The protein below binds the small molecule below.
Small molecule (SMILES): CC1(C)N=C(N)N=C(N)N1c1ccc(Cl)cc1

Sequence of chain 1.A:
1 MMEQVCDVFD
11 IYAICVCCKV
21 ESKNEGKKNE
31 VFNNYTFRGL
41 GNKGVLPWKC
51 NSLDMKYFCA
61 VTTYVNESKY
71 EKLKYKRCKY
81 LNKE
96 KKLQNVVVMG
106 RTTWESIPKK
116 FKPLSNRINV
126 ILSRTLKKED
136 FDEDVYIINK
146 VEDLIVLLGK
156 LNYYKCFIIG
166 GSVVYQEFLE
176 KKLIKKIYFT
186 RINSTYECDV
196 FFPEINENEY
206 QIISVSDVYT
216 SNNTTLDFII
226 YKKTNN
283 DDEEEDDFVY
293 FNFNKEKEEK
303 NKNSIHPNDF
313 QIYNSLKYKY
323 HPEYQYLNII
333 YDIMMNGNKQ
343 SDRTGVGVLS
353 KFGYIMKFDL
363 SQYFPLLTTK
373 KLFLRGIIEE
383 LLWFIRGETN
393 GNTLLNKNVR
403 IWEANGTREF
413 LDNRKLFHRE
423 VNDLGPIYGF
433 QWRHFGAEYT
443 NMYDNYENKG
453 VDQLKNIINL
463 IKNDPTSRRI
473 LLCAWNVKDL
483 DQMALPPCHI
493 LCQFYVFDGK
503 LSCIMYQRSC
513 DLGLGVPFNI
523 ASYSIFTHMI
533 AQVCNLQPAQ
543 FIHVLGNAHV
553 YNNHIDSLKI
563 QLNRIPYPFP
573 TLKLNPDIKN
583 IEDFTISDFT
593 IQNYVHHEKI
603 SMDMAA

Binding-site contacts:
Ligand atom N7 contacts residue ILE14 of chain 1.A at 4.0 Å.
Ligand atom C14 contacts residue THR108 of chain 1.A at 3.9 Å.
Ligand atom C12 contacts residue NDP1 of chain 1.D at 3.5 Å.
Ligand atom C9 contacts residue ASP54 of chain 1.A at 3.5 Å.
Ligand atom CL17 contacts residue ILE112 of chain 1.A at 3.3 Å.
Ligand atom C9 contacts residue LEU46 of chain 1.A at 3.8 Å (hydrophobic).
Ligand atom C13 contacts residue NDP1 of chain 1.D at 3.9 Å.
Ligand atom C10 contacts residue PHE58 of chain 1.A at 3.6 Å (hydrophobic).
Ligand atom N3 contacts residue PHE58 of chain 1.A at 3.6 Å.
Ligand atom C15 contacts residue PHE58 of chain 1.A at 3.9 Å (hydrophobic).
Ligand atom C2 contacts residue CYS15 of chain 1.A at 3.8 Å (hydrophobic).
Ligand atom N3 contacts residue ILE14 of chain 1.A at 3.4 Å (h-bond).
Ligand atom N1 contacts residue ASP54 of chain 1.A at 2.7 Å (salt-bridge).
Ligand atom C15 contacts residue ILE164 of chain 1.A at 3.6 Å (hydrophobic).
Ligand atom CL17 contacts residue THR108 of chain 1.A at 3.4 Å.
Ligand atom N3 contacts residue CYS15 of chain 1.A at 3.4 Å.
Ligand atom N7 contacts residue VAL16 of chain 1.A at 3.7 Å.
Ligand atom C4 contacts residue NDP1 of chain 1.D at 3.9 Å.
Ligand atom N8 contacts residue NDP1 of chain 1.D at 3.9 Å.
Ligand atom C10 contacts residue MET55 of chain 1.A at 3.8 Å (hydrophobic).
Ligand atom C6 contacts residue ASP54 of chain 1.A at 3.6 Å.
Ligand atom N8 contacts residue TYR170 of chain 1.A at 3.3 Å (h-bond).
Ligand atom C16 contacts residue PHE58 of chain 1.A at 3.3 Å (hydrophobic).
Ligand atom N1 contacts residue VAL16 of chain 1.A at 3.6 Å.
Ligand atom C9 contacts residue VAL16 of chain 1.A at 3.6 Å (hydrophobic).
Ligand atom C2 contacts residue ASP54 of chain 1.A at 3.5 Å.
Ligand atom N7 contacts residue THR185 of chain 1.A at 3.7 Å.
Ligand atom N7 contacts residue ASP54 of chain 1.A at 3.0 Å (salt-bridge).
Ligand atom N8 contacts residue PHE58 of chain 1.A at 3.6 Å.
Ligand atom C10 contacts residue ASP54 of chain 1.A at 3.8 Å.
Ligand atom C13 contacts residue THR108 of chain 1.A at 3.8 Å.
Ligand atom C2 contacts residue VAL16 of chain 1.A at 3.7 Å (hydrophobic).
Ligand atom C4 contacts residue ILE14 of chain 1.A at 3.6 Å (hydrophobic).
Ligand atom N7 contacts residue CYS15 of chain 1.A at 3.0 Å (h-bond).
Ligand atom N8 contacts residue ILE164 of chain 1.A at 3.1 Å (h-bond).
Ligand atom N8 contacts residue ILE14 of chain 1.A at 3.0 Å (h-bond).
Ligand atom N5 contacts residue PHE58 of chain 1.A at 3.9 Å.
Ligand atom N3 contacts residue NDP1 of chain 1.D at 3.9 Å.
Ligand atom C4 contacts residue PHE58 of chain 1.A at 3.6 Å (hydrophobic).
Ligand atom C2 contacts residue PHE58 of chain 1.A at 3.8 Å (hydrophobic).